Binding-site contacts:
Ligand atom C7 contacts residue LYS57 of chain 1.A at 3.3 Å.
Ligand atom C81 contacts residue MET106 of chain 1.A at 3.4 Å (hydrophobic).
Ligand atom F1 contacts residue LEU81 of chain 1.A at 3.1 Å.
Ligand atom C8 contacts residue LYS57 of chain 1.A at 3.4 Å.
Ligand atom N1 contacts residue TYR105 of chain 1.A at 3.5 Å.
Ligand atom C25 contacts residue HIS166 of chain 1.A at 3.4 Å.
Ligand atom C14 contacts residue GLU74 of chain 1.A at 3.6 Å.
Ligand atom N2 contacts residue ASP186 of chain 1.A at 3.4 Å (salt-bridge).
Ligand atom C25 contacts residue ARG167 of chain 1.A at 3.6 Å.
Ligand atom C21 contacts residue VAL165 of chain 1.A at 3.6 Å (hydrophobic).
Ligand atom C3 contacts residue ALA55 of chain 1.A at 3.5 Å (hydrophobic).
Ligand atom C8 contacts residue GLU74 of chain 1.A at 3.5 Å.
Ligand atom C24 contacts residue ASP186 of chain 1.A at 3.4 Å.
Ligand atom F3 contacts residue HIS166 of chain 1.A at 3.2 Å.
Ligand atom O1 contacts residue ASP186 of chain 1.A at 2.8 Å (salt-bridge).
Ligand atom C22 contacts residue VAL165 of chain 1.A at 3.1 Å (hydrophobic).
Ligand atom O1 contacts residue ILE87 of chain 1.A at 3.5 Å.
Ligand atom C23 contacts residue ASP186 of chain 1.A at 3.3 Å.
Ligand atom F1 contacts residue LEU159 of chain 1.A at 3.6 Å.
Ligand atom C12 contacts residue ASP186 of chain 1.A at 3.2 Å.
Ligand atom C24 contacts residue HIS166 of chain 1.A at 3.6 Å.
Ligand atom F3 contacts residue ALA185 of chain 1.A at 3.6 Å.
Ligand atom N1 contacts residue MET106 of chain 1.A at 3.1 Å (h-bond).
Ligand atom N81 contacts residue PHE187 of chain 1.A at 3.4 Å.
Ligand atom C6 contacts residue LYS57 of chain 1.A at 3.5 Å.
Ligand atom N4 contacts residue VAL165 of chain 1.A at 2.8 Å (h-bond).
Ligand atom C18 contacts residue ASP186 of chain 1.A at 3.6 Å.
Ligand atom N4 contacts residue HIS166 of chain 1.A at 3.1 Å (h-bond).
Ligand atom C1 contacts residue ASP104 of chain 1.A at 3.4 Å.
Ligand atom C11 contacts residue LYS57 of chain 1.A at 3.4 Å.
Ligand atom N2 contacts residue MET78 of chain 1.A at 3.5 Å (h-bond).
Ligand atom C23 contacts residue HIS166 of chain 1.A at 3.2 Å.
Ligand atom F2 contacts residue ALA185 of chain 1.A at 3.3 Å.
Ligand atom F2 contacts residue ILE184 of chain 1.A at 3.0 Å.
Ligand atom C13 contacts residue MET78 of chain 1.A at 3.6 Å (hydrophobic).
Ligand atom C25 contacts residue VAL165 of chain 1.A at 3.1 Å (hydrophobic).
Ligand atom N2 contacts residue GLU74 of chain 1.A at 3.0 Å (salt-bridge).
Ligand atom C2 contacts residue ALA55 of chain 1.A at 3.5 Å (hydrophobic).
Ligand atom O1 contacts residue ALA185 of chain 1.A at 3.3 Å.
Ligand atom C1 contacts residue ALA55 of chain 1.A at 3.4 Å (hydrophobic).

The protein below binds the small molecule below.
Small molecule (SMILES): Cc1ccc(C(=O)Nc2ccc(CN3CCN(C)CC3)c(C(F)(F)F)c2)cc1C#Cc1cnc2cccnn12

Sequence of chain 1.A:
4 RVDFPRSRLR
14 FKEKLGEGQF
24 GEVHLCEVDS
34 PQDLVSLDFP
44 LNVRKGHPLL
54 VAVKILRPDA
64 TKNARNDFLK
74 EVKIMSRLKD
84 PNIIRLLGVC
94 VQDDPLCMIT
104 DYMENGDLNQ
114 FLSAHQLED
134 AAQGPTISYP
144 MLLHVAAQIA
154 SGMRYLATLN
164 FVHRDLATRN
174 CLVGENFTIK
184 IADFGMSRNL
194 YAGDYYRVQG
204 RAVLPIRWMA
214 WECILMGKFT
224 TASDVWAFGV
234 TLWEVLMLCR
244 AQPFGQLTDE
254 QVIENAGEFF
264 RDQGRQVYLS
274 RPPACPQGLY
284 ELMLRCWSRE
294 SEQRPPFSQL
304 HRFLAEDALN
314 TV